This small molecule binds to this protein.
Small molecule (SMILES): CC[C@H](NC)C(=O)N[C@@H]1C(=O)N2[C@@H](CC[C@@H]1CCNCc1ccccc1)CC[C@H]2C(=O)NC(c1ccccc1)c1ccccc1

Binding-site contacts:
Ligand atom CAK contacts residue GLY63 of chain 1.C at 3.5 Å.
Ligand atom CAK contacts residue LEU64 of chain 1.C at 3.4 Å (hydrophobic).
Ligand atom CAK contacts residue ASP54 of chain 1.C at 3.7 Å.
Ligand atom CAI contacts residue GLU68 of chain 1.C at 3.7 Å.
Ligand atom CBB contacts residue GLU68 of chain 1.C at 3.8 Å.
Ligand atom CBR contacts residue ARG65 of chain 1.C at 3.5 Å.
Ligand atom CBJ contacts residue GLU68 of chain 1.C at 3.8 Å.
Ligand atom CB contacts residue ARG65 of chain 1.C at 3.7 Å.
Ligand atom CA contacts residue ASP71 of chain 1.C at 3.6 Å.
Ligand atom CBO contacts residue TRP80 of chain 1.C at 3.5 Å (hydrophobic).
Ligand atom CB contacts residue ASP71 of chain 1.C at 3.1 Å.
Ligand atom C contacts residue ARG65 of chain 1.C at 3.6 Å.
Ligand atom O contacts residue TRP80 of chain 1.C at 3.6 Å (h-bond).
Ligand atom N contacts residue CYS66 of chain 1.C at 3.3 Å (h-bond).
Ligand atom CBK contacts residue GLY63 of chain 1.C at 3.8 Å.
Ligand atom CAK contacts residue VAL55 of chain 1.C at 3.9 Å (hydrophobic).
Ligand atom OAE contacts residue LEU64 of chain 1.C at 3.9 Å.
Ligand atom CAO contacts residue GLU68 of chain 1.C at 3.5 Å.
Ligand atom CAB contacts residue ASP71 of chain 1.C at 3.1 Å.
Ligand atom CAA contacts residue TRP67 of chain 1.C at 3.8 Å (hydrophobic).
Ligand atom NBF contacts residue GLY63 of chain 1.C at 3.0 Å (h-bond).
Ligand atom CAZ contacts residue TRP80 of chain 1.C at 3.8 Å (hydrophobic).
Ligand atom CBH contacts residue GLY63 of chain 1.C at 3.8 Å.
Ligand atom CAY contacts residue TRP80 of chain 1.C at 3.7 Å (hydrophobic).
Ligand atom O contacts residue GLU76 of chain 1.C at 3.4 Å (salt-bridge).
Ligand atom CB contacts residue TRP67 of chain 1.C at 3.9 Å (hydrophobic).
Ligand atom N contacts residue ASP71 of chain 1.C at 3.2 Å (salt-bridge).
Ligand atom N contacts residue GLU68 of chain 1.C at 3.5 Å (salt-bridge).
Ligand atom CAA contacts residue ARG65 of chain 1.C at 3.3 Å.
Ligand atom CAQ contacts residue LEU64 of chain 1.C at 3.4 Å (hydrophobic).
Ligand atom CBK contacts residue ARG65 of chain 1.C at 3.9 Å.
Ligand atom CAS contacts residue ARG65 of chain 1.C at 3.5 Å.
Ligand atom NBE contacts residue ARG65 of chain 1.C at 3.1 Å (salt-bridge).
Ligand atom CA contacts residue CYS66 of chain 1.C at 3.3 Å (hydrophobic).
Ligand atom CA contacts residue ARG65 of chain 1.C at 3.3 Å.
Ligand atom CBP contacts residue GLY63 of chain 1.C at 3.6 Å.
Ligand atom CAQ contacts residue GLY63 of chain 1.C at 3.3 Å.
Ligand atom OAE contacts residue ARG65 of chain 1.C at 3.1 Å (salt-bridge).
Ligand atom CAG contacts residue GLY63 of chain 1.C at 3.8 Å.
Ligand atom CAQ contacts residue ARG65 of chain 1.C at 3.8 Å.

Sequence of chain 1.C:
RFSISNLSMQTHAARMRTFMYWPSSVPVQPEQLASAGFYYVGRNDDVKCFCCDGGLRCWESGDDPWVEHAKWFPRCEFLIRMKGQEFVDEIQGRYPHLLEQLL